Binding-site contacts:
Ligand atom CAI contacts residue NAD1 of chain 4.B at 3.5 Å.
Ligand atom CAV contacts residue TYR156 of chain 4.A at 3.6 Å (hydrophobic).
Ligand atom CAB contacts residue NAD1 of chain 4.B at 3.5 Å.
Ligand atom CAU contacts residue SER202 of chain 4.A at 3.9 Å.
Ligand atom CAO contacts residue MET159 of chain 4.A at 3.9 Å (hydrophobic).
Ligand atom CAG contacts residue NAD1 of chain 4.B at 3.7 Å.
Ligand atom OAA contacts residue TYR156 of chain 4.A at 2.5 Å (h-bond).
Ligand atom CAT contacts residue ILE206 of chain 4.A at 3.6 Å (hydrophobic).
Ligand atom FAQ contacts residue NAD1 of chain 4.B at 3.0 Å.
Ligand atom CAR contacts residue TYR146 of chain 4.A at 3.9 Å (hydrophobic).
Ligand atom CAU contacts residue ILE206 of chain 4.A at 3.8 Å (hydrophobic).
Ligand atom OAD contacts residue NAD1 of chain 4.B at 3.2 Å (h-bond).
Ligand atom CAE contacts residue ALA196 of chain 4.A at 3.9 Å (hydrophobic).
Ligand atom CAT contacts residue TYR146 of chain 4.A at 3.4 Å (hydrophobic).
Ligand atom CAS contacts residue TYR146 of chain 4.A at 3.6 Å (hydrophobic).
Ligand atom CAG contacts residue GLY93 of chain 4.A at 3.3 Å.
Ligand atom CAU contacts residue ILE153 of chain 4.A at 3.9 Å (hydrophobic).
Ligand atom CAO contacts residue ILE100 of chain 4.A at 3.9 Å (hydrophobic).
Ligand atom CAR contacts residue PHE203 of chain 4.A at 3.8 Å (hydrophobic).
Ligand atom CAL contacts residue NAD1 of chain 4.B at 3.3 Å.
Ligand atom OAA contacts residue NAD1 of chain 4.B at 2.6 Å (h-bond).
Ligand atom CAM contacts residue NAD1 of chain 4.B at 3.1 Å.
Ligand atom CAE contacts residue NAD1 of chain 4.B at 3.8 Å.
Ligand atom CAC contacts residue NAD1 of chain 4.B at 3.5 Å.
Ligand atom OAD contacts residue ALA196 of chain 4.A at 3.7 Å.
Ligand atom FAQ contacts residue PHE203 of chain 4.A at 3.0 Å.
Ligand atom CAG contacts residue ALA196 of chain 4.A at 3.7 Å (hydrophobic).
Ligand atom CAB contacts residue TYR156 of chain 4.A at 3.5 Å (hydrophobic).
Ligand atom CAH contacts residue NAD1 of chain 4.B at 3.5 Å.
Ligand atom CAV contacts residue PRO154 of chain 4.A at 3.3 Å (hydrophobic).
Ligand atom FAQ contacts residue ALA197 of chain 4.A at 3.5 Å.
Ligand atom CAP contacts residue NAD1 of chain 4.B at 3.3 Å.
Ligand atom CAH contacts residue TYR146 of chain 4.A at 3.8 Å (hydrophobic).
Ligand atom CAP contacts residue TYR146 of chain 4.A at 3.7 Å (hydrophobic).
Ligand atom CAN contacts residue ILE100 of chain 4.A at 3.7 Å (hydrophobic).
Ligand atom OAA contacts residue LYS163 of chain 4.A at 3.8 Å.
Ligand atom CAK contacts residue PHE94 of chain 4.A at 3.7 Å (hydrophobic).
Ligand atom CAH contacts residue TYR156 of chain 4.A at 3.6 Å (hydrophobic).
Ligand atom CAU contacts residue PRO154 of chain 4.A at 3.6 Å (hydrophobic).
Ligand atom CAK contacts residue GLY93 of chain 4.A at 3.6 Å.

Sequence of chain 4.A:
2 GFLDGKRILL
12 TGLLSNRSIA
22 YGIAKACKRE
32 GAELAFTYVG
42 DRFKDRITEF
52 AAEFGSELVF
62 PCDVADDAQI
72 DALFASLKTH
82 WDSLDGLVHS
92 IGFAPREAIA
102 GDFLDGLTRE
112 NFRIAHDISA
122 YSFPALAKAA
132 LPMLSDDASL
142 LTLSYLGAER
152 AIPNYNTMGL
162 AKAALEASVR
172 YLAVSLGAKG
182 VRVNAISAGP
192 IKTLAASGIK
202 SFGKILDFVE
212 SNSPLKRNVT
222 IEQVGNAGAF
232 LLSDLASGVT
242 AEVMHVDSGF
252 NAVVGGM

A protein and the small-molecule ligand that binds it are described below.
Small molecule (SMILES): CCCCCCc1cc(O)c(Oc2ccccc2C)cc1F